Binding-site contacts:
Ligand atom O1 contacts residue TYR194 of chain 37.A at 3.8 Å.
Ligand atom C5 contacts residue LEU103 of chain 37.A at 3.0 Å (hydrophobic).
Ligand atom C4 contacts residue THR102 of chain 37.A at 3.9 Å.
Ligand atom O5 contacts residue LEU103 of chain 37.A at 3.3 Å.
Ligand atom O3 contacts residue ASN215 of chain 37.A at 2.1 Å.
Ligand atom O6 contacts residue HIS241 of chain 37.A at 4.0 Å.
Ligand atom C1 contacts residue MET195 of chain 37.A at 3.2 Å (hydrophobic).
Ligand atom O2 contacts residue MET217 of chain 37.A at 3.3 Å (h-bond).
Ligand atom O3 contacts residue MET217 of chain 37.A at 2.5 Å (h-bond).
Ligand atom O2 contacts residue ASN215 of chain 37.A at 3.5 Å.
Ligand atom O4 contacts residue ASN215 of chain 37.A at 3.4 Å (h-bond).
Ligand atom O6 contacts residue LEU103 of chain 37.A at 3.3 Å.
Ligand atom O6 contacts residue LEU103 of chain 37.A at 4.0 Å.
Ligand atom O2 contacts residue TYR193 of chain 37.A at 3.9 Å.
Ligand atom O1 contacts residue MET195 of chain 37.A at 3.8 Å.
Ligand atom O6 contacts residue THR102 of chain 37.A at 2.4 Å.
Ligand atom O5 contacts residue THR102 of chain 37.A at 3.6 Å.
Ligand atom O5 contacts residue LEU103 of chain 37.A at 3.0 Å (h-bond).
Ligand atom C6 contacts residue LEU103 of chain 37.A at 3.2 Å (hydrophobic).
Ligand atom O1 contacts residue GLN104 of chain 37.A at 3.9 Å.
Ligand atom C6 contacts residue LEU103 of chain 37.A at 2.7 Å (hydrophobic).
Ligand atom O4 contacts residue THR102 of chain 37.A at 3.8 Å.
Ligand atom O6 contacts residue ILE101 of chain 37.A at 2.1 Å (h-bond).
Ligand atom C3 contacts residue MET217 of chain 37.A at 3.2 Å (hydrophobic).
Ligand atom C5 contacts residue LEU103 of chain 37.A at 3.5 Å (hydrophobic).
Ligand atom C5 contacts residue THR102 of chain 37.A at 2.8 Å.
Ligand atom O2 contacts residue MET195 of chain 37.A at 3.6 Å.
Ligand atom C5 contacts residue HIS263 of chain 37.A at 3.9 Å.
Ligand atom C4 contacts residue ASN215 of chain 37.A at 4.0 Å.
Ligand atom C3 contacts residue ASN215 of chain 37.A at 3.5 Å.
Ligand atom O4 contacts residue ILE101 of chain 37.A at 4.0 Å.
Ligand atom O4 contacts residue HIS263 of chain 37.A at 2.6 Å.
Ligand atom C2 contacts residue MET217 of chain 37.A at 3.5 Å (hydrophobic).
Ligand atom C6 contacts residue ILE101 of chain 37.A at 3.2 Å (hydrophobic).
Ligand atom C4 contacts residue HIS263 of chain 37.A at 3.7 Å.
Ligand atom C6 contacts residue THR102 of chain 37.A at 1.9 Å.
Ligand atom O3 contacts residue ILE101 of chain 37.A at 3.5 Å.
Ligand atom C2 contacts residue TYR193 of chain 37.A at 3.8 Å (hydrophobic).
Ligand atom O3 contacts residue TYR194 of chain 37.A at 3.9 Å.
Ligand atom C6 contacts residue HIS241 of chain 37.A at 3.7 Å.

This small molecule binds to this protein.
Small molecule (SMILES): OC[C@H]1O[C@@](CO)(O[C@H]2O[C@H](CO)[C@@H](O)[C@H](O)[C@H]2O)[C@@H](O)[C@@H]1O

Sequence of chain 37.A:
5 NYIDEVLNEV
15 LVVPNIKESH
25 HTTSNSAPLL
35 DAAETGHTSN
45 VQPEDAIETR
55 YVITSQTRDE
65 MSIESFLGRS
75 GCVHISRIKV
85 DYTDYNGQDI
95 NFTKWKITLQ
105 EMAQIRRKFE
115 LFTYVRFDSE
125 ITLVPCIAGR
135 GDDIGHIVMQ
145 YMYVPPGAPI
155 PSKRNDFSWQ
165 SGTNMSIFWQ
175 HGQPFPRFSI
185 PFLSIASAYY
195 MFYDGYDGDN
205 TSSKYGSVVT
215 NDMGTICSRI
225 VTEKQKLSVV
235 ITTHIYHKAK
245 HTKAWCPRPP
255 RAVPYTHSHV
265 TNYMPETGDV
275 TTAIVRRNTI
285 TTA